Binding-site contacts:
Ligand atom CD1 contacts residue HIS31 of chain 1.C at 3.3 Å.
Ligand atom OD2 contacts residue ARG52 of chain 1.D at 3.1 Å (salt-bridge).
Ligand atom CD1 contacts residue HIS31 of chain 1.C at 3.7 Å.
Ligand atom CZ contacts residue ARG101 of chain 1.C at 3.8 Å.
Ligand atom CG1 contacts residue TYR37 of chain 1.C at 3.7 Å (hydrophobic).
Ligand atom OH contacts residue ARG101 of chain 1.C at 2.8 Å (salt-bridge).
Ligand atom OH contacts residue ASN31 of chain 1.D at 3.9 Å.
Ligand atom CB contacts residue TRP33 of chain 1.D at 3.6 Å (hydrophobic).
Ligand atom CD2 contacts residue ASN96 of chain 1.C at 3.4 Å.
Ligand atom CE2 contacts residue ASN96 of chain 1.C at 3.2 Å.
Ligand atom NE1 contacts residue ASN96 of chain 1.C at 3.4 Å (h-bond).
Ligand atom CD1 contacts residue TRP33 of chain 1.D at 3.4 Å (hydrophobic).
Ligand atom CZ contacts residue TRP33 of chain 1.D at 3.6 Å (hydrophobic).
Ligand atom CD2 contacts residue TRP33 of chain 1.D at 3.8 Å (hydrophobic).
Ligand atom CD1 contacts residue TYR37 of chain 1.C at 3.9 Å (hydrophobic).
Ligand atom CB contacts residue ARG52 of chain 1.D at 3.6 Å.
Ligand atom CE2 contacts residue ASN96 of chain 1.C at 3.2 Å.
Ligand atom OH contacts residue TRP33 of chain 1.D at 3.0 Å (h-bond).
Ligand atom CZ2 contacts residue ASN96 of chain 1.C at 3.5 Å.
Ligand atom CE3 contacts residue TRP33 of chain 1.D at 3.7 Å (hydrophobic).
Ligand atom CG contacts residue TRP33 of chain 1.D at 3.6 Å (hydrophobic).
Ligand atom CD1 contacts residue LEU99 of chain 1.C at 3.9 Å (hydrophobic).
Ligand atom OH contacts residue TYR32 of chain 1.D at 3.2 Å.
Ligand atom CG contacts residue ASN96 of chain 1.C at 3.9 Å.
Ligand atom OH contacts residue ASN96 of chain 1.C at 2.6 Å (h-bond).
Ligand atom CE1 contacts residue ASN31 of chain 1.D at 3.5 Å.
Ligand atom N contacts residue TRP33 of chain 1.D at 3.9 Å.
Ligand atom CD2 contacts residue VAL97 of chain 1.C at 3.6 Å (hydrophobic).
Ligand atom CH2 contacts residue PRO101 of chain 1.D at 3.5 Å (hydrophobic).
Ligand atom CE contacts residue TYR32 of chain 1.D at 3.7 Å (hydrophobic).
Ligand atom CD1 contacts residue ASN96 of chain 1.C at 3.8 Å.
Ligand atom CA contacts residue TRP33 of chain 1.D at 3.9 Å (hydrophobic).
Ligand atom CD1 contacts residue ARG52 of chain 1.D at 3.9 Å.
Ligand atom CD2 contacts residue ASN96 of chain 1.C at 3.5 Å.
Ligand atom CE1 contacts residue TRP33 of chain 1.D at 3.6 Å (hydrophobic).
Ligand atom CD2 contacts residue GLU98 of chain 1.C at 3.7 Å.
Ligand atom CZ contacts residue ASN96 of chain 1.C at 3.3 Å.
Ligand atom CG contacts residue ARG52 of chain 1.D at 3.6 Å.
Ligand atom CG contacts residue GLU98 of chain 1.C at 3.8 Å.
Ligand atom CD1 contacts residue ASP33 of chain 1.C at 3.6 Å.

Sequence of chain 1.C:
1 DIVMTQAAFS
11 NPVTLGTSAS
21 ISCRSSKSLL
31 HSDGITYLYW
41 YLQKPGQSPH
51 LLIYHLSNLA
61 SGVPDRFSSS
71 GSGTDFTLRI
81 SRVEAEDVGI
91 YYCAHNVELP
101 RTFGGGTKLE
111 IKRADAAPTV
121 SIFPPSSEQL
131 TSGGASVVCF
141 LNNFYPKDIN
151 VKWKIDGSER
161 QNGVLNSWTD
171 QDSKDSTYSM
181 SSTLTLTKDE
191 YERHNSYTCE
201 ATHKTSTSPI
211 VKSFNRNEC

Sequence of chain 1.D:
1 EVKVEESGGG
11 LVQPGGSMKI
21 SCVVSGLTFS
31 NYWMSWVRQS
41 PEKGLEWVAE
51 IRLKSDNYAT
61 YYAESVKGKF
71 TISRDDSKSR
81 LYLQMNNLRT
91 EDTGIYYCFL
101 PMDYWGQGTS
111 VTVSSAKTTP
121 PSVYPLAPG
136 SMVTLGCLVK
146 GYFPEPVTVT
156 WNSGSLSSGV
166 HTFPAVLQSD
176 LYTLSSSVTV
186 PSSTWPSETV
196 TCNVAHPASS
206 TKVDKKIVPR

A small-molecule ligand and the protein it binds are described below.
Small molecule (SMILES): CC[C@H](C)[C@H](NC(=O)[C@H](CC1=CN=C2C=CC=CC12)NC(=O)[C@H](CC(=O)O)NC(=O)[C@H](CCC(=O)O)NC(=O)[C@H](CC(C)C)NC(=O)[C@@H](N)Cc1ccc(O)cc1)C(=O)N[C@@H](CCCCN)C(=O)N[C@@H](Cc1ccc(O)cc1)C(=O)N[C@@H](CC(N)=O)C(=O)N[C@@H](CC(N)=O)C(=O)N[C@@H](CCC(N)=O)C(=O)N[C@@H](CCCCN)C(=O)O